Sequence of chain 1.B:
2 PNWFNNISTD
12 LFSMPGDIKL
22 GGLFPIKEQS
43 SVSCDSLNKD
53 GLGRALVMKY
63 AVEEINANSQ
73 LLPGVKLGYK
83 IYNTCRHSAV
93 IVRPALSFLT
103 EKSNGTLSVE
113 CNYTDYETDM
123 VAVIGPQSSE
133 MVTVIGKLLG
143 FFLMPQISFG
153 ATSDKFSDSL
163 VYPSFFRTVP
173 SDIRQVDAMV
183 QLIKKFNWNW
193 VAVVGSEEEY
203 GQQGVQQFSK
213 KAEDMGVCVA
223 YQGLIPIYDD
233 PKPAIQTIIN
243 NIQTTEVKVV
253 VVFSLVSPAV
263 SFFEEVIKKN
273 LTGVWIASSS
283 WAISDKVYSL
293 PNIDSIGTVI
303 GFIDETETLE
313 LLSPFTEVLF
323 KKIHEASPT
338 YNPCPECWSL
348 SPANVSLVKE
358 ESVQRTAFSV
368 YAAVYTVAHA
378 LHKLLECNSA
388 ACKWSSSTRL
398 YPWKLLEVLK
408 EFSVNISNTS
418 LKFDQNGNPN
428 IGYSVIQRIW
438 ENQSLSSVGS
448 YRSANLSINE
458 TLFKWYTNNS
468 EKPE

The protein below binds the small molecule below.
Small molecule (SMILES): CC(=O)N[C@@H]1[C@@H](O)[C@H](O)[C@@H](CO)O[C@H]1O

Binding-site contacts:
Ligand atom O5 contacts residue ASN7 of chain 1.B at 2.4 Å (h-bond).
Ligand atom C2 contacts residue ASN7 of chain 1.B at 2.5 Å.
Ligand atom N2 contacts residue ASN7 of chain 1.B at 3.1 Å (h-bond).
Ligand atom C5 contacts residue ASN7 of chain 1.B at 3.6 Å.
Ligand atom C7 contacts residue ASN7 of chain 1.B at 3.5 Å.
Ligand atom O7 contacts residue ASN7 of chain 1.B at 4.5 Å.
Ligand atom C8 contacts residue ASN7 of chain 1.B at 3.5 Å.
Ligand atom C4 contacts residue ASN7 of chain 1.B at 4.1 Å.
Ligand atom C3 contacts residue ASN7 of chain 1.B at 3.8 Å.
Ligand atom C1 contacts residue ASN7 of chain 1.B at 1.4 Å.